Binding-site contacts:
Ligand atom C1 contacts residue GLU140 of chain 1.A at 4.2 Å.
Ligand atom N2 contacts residue ASN144 of chain 1.A at 2.8 Å (h-bond).
Ligand atom C3 contacts residue ASN144 of chain 1.A at 3.8 Å.
Ligand atom C1 contacts residue SER146 of chain 1.A at 4.2 Å.
Ligand atom O6 contacts residue PHE247 of chain 2.A at 4.4 Å.
Ligand atom C4 contacts residue LEU238 of chain 2.A at 4.0 Å (hydrophobic).
Ligand atom O6 contacts residue TYR242 of chain 2.A at 3.6 Å.
Ligand atom C6 contacts residue TYR242 of chain 2.A at 3.3 Å (hydrophobic).
Ligand atom C2 contacts residue SER146 of chain 1.A at 4.2 Å.
Ligand atom N2 contacts residue SER146 of chain 1.A at 3.2 Å (h-bond).
Ligand atom C6 contacts residue TYR147 of chain 1.A at 4.0 Å (hydrophobic).
Ligand atom C5 contacts residue LEU238 of chain 2.A at 4.3 Å (hydrophobic).
Ligand atom C7 contacts residue SER146 of chain 1.A at 4.0 Å.
Ligand atom O6 contacts residue GLN243 of chain 2.A at 4.4 Å.
Ligand atom O5 contacts residue ASN144 of chain 1.A at 2.4 Å (h-bond).
Ligand atom O6 contacts residue GLU239 of chain 2.A at 2.8 Å (salt-bridge).
Ligand atom O5 contacts residue TYR147 of chain 1.A at 3.6 Å.
Ligand atom O6 contacts residue TYR147 of chain 1.A at 3.8 Å.
Ligand atom C5 contacts residue TYR242 of chain 2.A at 3.8 Å (hydrophobic).
Ligand atom C8 contacts residue SER146 of chain 1.A at 4.1 Å.
Ligand atom C1 contacts residue ASN144 of chain 1.A at 1.5 Å.
Ligand atom O7 contacts residue ASN144 of chain 1.A at 3.7 Å.
Ligand atom C5 contacts residue TYR147 of chain 1.A at 4.5 Å (hydrophobic).
Ligand atom C7 contacts residue ASN144 of chain 1.A at 3.5 Å.
Ligand atom C5 contacts residue PHE220 of chain 1.A at 4.1 Å (hydrophobic).
Ligand atom C8 contacts residue MET216 of chain 1.A at 3.4 Å (hydrophobic).
Ligand atom C1 contacts residue TYR147 of chain 1.A at 3.9 Å (hydrophobic).
Ligand atom C6 contacts residue GLU239 of chain 2.A at 4.2 Å.
Ligand atom C5 contacts residue ASN144 of chain 1.A at 3.7 Å.
Ligand atom O6 contacts residue TYR242 of chain 2.A at 4.0 Å.
Ligand atom C4 contacts residue ASN144 of chain 1.A at 4.2 Å.
Ligand atom O5 contacts residue GLU140 of chain 1.A at 4.3 Å.
Ligand atom C6 contacts residue LEU238 of chain 2.A at 4.1 Å (hydrophobic).
Ligand atom C2 contacts residue ASN144 of chain 1.A at 2.5 Å.
Ligand atom O5 contacts residue LEU238 of chain 2.A at 3.9 Å.
Ligand atom O6 contacts residue LEU238 of chain 2.A at 3.7 Å.
Ligand atom C6 contacts residue PHE220 of chain 1.A at 4.1 Å (hydrophobic).
Ligand atom C8 contacts residue ASN144 of chain 1.A at 4.5 Å.
Ligand atom C8 contacts residue PHE220 of chain 1.A at 4.2 Å (hydrophobic).

The protein below binds the small molecule below.
Small molecule (SMILES): CC(=O)N[C@H]1[C@H](O[C@H]2[C@H](O)[C@@H](NC(C)=O)CO[C@@H]2CO)O[C@H](CO)[C@@H](O[C@@H]2O[C@H](CO[C@@H]3O[C@H](CO)[C@@H](O)[C@H](O)[C@@H]3O)[C@@H](O)[C@H](O)[C@@H]2O)[C@@H]1O

Sequence of chain 2.A:
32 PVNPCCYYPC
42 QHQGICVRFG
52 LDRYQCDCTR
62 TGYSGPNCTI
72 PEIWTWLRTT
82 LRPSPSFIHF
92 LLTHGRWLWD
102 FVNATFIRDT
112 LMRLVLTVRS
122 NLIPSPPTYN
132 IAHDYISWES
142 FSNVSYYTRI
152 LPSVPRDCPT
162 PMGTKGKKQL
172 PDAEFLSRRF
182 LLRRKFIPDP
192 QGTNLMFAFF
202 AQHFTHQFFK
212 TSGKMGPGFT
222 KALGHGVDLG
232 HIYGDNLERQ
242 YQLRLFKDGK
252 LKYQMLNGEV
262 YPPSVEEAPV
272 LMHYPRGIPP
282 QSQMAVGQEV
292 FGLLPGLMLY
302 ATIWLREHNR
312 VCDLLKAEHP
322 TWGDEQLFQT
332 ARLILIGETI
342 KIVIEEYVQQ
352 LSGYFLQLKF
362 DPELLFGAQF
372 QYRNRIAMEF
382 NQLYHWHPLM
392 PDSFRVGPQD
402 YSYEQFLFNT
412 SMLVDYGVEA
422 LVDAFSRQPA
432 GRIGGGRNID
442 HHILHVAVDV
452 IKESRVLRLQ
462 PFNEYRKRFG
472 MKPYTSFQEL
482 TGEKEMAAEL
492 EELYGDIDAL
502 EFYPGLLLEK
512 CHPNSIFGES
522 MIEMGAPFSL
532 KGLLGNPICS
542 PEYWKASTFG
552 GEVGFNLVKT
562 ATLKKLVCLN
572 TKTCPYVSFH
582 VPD

Sequence of chain 1.A:
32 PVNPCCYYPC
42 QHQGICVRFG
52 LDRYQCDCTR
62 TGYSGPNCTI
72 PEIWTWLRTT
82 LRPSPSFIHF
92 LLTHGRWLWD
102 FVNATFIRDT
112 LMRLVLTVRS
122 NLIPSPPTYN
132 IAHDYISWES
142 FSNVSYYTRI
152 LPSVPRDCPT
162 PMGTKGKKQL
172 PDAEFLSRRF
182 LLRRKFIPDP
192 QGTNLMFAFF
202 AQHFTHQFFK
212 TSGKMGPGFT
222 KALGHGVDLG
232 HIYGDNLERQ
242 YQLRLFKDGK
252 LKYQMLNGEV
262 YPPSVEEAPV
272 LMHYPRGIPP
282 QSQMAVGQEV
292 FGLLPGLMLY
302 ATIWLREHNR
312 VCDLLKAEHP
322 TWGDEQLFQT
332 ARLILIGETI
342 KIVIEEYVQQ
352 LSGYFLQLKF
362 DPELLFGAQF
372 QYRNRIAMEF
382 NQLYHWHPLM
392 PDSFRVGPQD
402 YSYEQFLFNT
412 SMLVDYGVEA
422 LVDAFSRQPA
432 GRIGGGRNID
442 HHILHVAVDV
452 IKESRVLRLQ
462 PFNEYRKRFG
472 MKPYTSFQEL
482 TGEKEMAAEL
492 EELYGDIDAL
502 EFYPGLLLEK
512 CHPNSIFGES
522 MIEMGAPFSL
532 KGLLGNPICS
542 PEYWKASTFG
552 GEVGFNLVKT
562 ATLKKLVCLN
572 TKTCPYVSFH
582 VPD